Sequence of chain 48.C:
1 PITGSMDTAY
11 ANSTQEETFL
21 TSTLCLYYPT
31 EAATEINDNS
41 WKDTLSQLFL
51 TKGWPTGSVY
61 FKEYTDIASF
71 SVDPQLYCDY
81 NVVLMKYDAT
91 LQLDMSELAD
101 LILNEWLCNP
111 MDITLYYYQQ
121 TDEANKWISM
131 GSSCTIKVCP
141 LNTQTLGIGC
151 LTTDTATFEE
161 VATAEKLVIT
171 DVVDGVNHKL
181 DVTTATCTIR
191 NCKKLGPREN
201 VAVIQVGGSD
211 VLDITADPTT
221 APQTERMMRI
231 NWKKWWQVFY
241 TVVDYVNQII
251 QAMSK

Binding-site contacts:
Ligand atom O7 contacts residue ASN12 of chain 48.C at 3.7 Å.
Ligand atom C1 contacts residue ASN12 of chain 48.C at 2.2 Å.
Ligand atom C5 contacts residue ASN12 of chain 48.C at 4.1 Å.
Ligand atom C2 contacts residue ASN12 of chain 48.C at 3.2 Å.
Ligand atom C7 contacts residue ASN12 of chain 48.C at 3.9 Å.
Ligand atom O5 contacts residue ASN12 of chain 48.C at 2.7 Å (h-bond).
Ligand atom N2 contacts residue ASN12 of chain 48.C at 3.8 Å.

A small-molecule ligand and the protein it binds are described below.
Small molecule (SMILES): CC(=O)N[C@H]1[C@H](O[C@H]2[C@H](O)[C@@H](NC(C)=O)CO[C@@H]2CO)O[C@H](CO)[C@@H](O)[C@@H]1O